Sequence of chain 1.A:
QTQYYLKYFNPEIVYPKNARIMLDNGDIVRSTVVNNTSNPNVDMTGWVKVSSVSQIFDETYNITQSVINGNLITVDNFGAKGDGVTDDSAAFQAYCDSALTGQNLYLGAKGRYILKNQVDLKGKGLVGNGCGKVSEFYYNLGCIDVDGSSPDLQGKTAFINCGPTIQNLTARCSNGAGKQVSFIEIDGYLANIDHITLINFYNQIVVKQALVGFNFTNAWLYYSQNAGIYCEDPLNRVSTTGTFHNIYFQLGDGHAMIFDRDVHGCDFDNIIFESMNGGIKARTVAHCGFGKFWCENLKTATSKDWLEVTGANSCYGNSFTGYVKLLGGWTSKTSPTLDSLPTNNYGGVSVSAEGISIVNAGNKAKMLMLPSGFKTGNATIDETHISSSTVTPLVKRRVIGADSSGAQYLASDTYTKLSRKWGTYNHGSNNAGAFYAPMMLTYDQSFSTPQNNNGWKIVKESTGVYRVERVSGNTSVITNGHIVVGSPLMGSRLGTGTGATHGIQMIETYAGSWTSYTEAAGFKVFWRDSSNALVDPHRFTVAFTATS

Binding-site contacts:
Ligand atom C3 contacts residue GLU467 of chain 1.B at 3.5 Å.
Ligand atom C3 contacts residue ASN484 of chain 1.A at 3.6 Å.
Ligand atom C1 contacts residue ACY1 of chain 1.M at 3.3 Å.
Ligand atom O4 contacts residue TYR487 of chain 1.A at 2.9 Å (h-bond).
Ligand atom C5 contacts residue TYR487 of chain 1.A at 3.6 Å (hydrophobic).
Ligand atom O3 contacts residue ASN484 of chain 1.A at 3.6 Å (h-bond).
Ligand atom N2 contacts residue ACY1 of chain 1.M at 1.3 Å.
Ligand atom O1A contacts residue ALA532 of chain 1.A at 3.0 Å (h-bond).
Ligand atom O1B contacts residue ASN531 of chain 1.A at 3.1 Å (h-bond).
Ligand atom O8 contacts residue HIS458 of chain 1.A at 3.3 Å (h-bond).
Ligand atom C6 contacts residue SER485 of chain 1.A at 3.4 Å.
Ligand atom C4 contacts residue ASN468 of chain 1.B at 3.4 Å.
Ligand atom C4 contacts residue ASN484 of chain 1.A at 3.7 Å.
Ligand atom C2 contacts residue ACY1 of chain 1.I at 2.5 Å.
Ligand atom O4 contacts residue THR455 of chain 1.A at 3.6 Å.
Ligand atom O3 contacts residue ACY1 of chain 1.I at 3.2 Å.
Ligand atom O4 contacts residue ARG454 of chain 1.A at 3.6 Å (salt-bridge).
Ligand atom O4 contacts residue LEU498 of chain 1.B at 3.7 Å.
Ligand atom O1A contacts residue ASN531 of chain 1.A at 3.5 Å.
Ligand atom C2 contacts residue GLU467 of chain 1.B at 3.2 Å.
Ligand atom O4 contacts residue ASN468 of chain 1.B at 2.7 Å (h-bond).
Ligand atom C1 contacts residue ACY1 of chain 1.I at 3.4 Å.
Ligand atom C4 contacts residue TYR487 of chain 1.A at 3.4 Å (hydrophobic).
Ligand atom C3 contacts residue ACY1 of chain 1.M at 3.6 Å.
Ligand atom N2 contacts residue ACY1 of chain 1.I at 1.3 Å.
Ligand atom O3 contacts residue ASN468 of chain 1.B at 3.1 Å (h-bond).
Ligand atom O3 contacts residue ACY1 of chain 1.M at 3.6 Å.
Ligand atom O3 contacts residue ACY1 of chain 1.M at 2.9 Å (h-bond).
Ligand atom O4 contacts residue ASN484 of chain 1.A at 2.7 Å (h-bond).
Ligand atom O4 contacts residue GLY499 of chain 1.B at 3.6 Å (h-bond).
Ligand atom C2 contacts residue ACY1 of chain 1.M at 2.5 Å.
Ligand atom O2 contacts residue GLU467 of chain 1.B at 3.0 Å (salt-bridge).
Ligand atom O3 contacts residue GLU467 of chain 1.B at 2.6 Å (salt-bridge).
Ligand atom O3 contacts residue LEU498 of chain 1.B at 3.6 Å.
Ligand atom C3 contacts residue ACY1 of chain 1.I at 3.6 Å.
Ligand atom C6 contacts residue TYR487 of chain 1.A at 3.3 Å (hydrophobic).
Ligand atom O4 contacts residue LEU498 of chain 1.B at 3.5 Å.
Ligand atom C1 contacts residue ASN531 of chain 1.A at 3.6 Å.
Ligand atom O6 contacts residue SER485 of chain 1.A at 2.7 Å (h-bond).
Ligand atom O5 contacts residue TYR487 of chain 1.A at 3.5 Å (h-bond).

A small-molecule ligand and the protein it binds are described below.
Small molecule (SMILES): CC(=O)N[C@H]([C@@H]1O[C@](OC[C@H]2O[C@@H](OC[C@H]3O[C@@H](O[C@@H]4[C@@H](N)[C@H](O[C@H]5[C@@H](O)[C@@H](CO[C@@H]6O[C@H](CO)[C@@H](O)[C@H](O)[C@H]6O)OC(=O)[C@@H]5O)O[C@H](CO)[C@@H]4O)[C@H](O)[C@@H](O[C@@H]4O[C@H](CO)[C@H](O)[C@H](O[C@@H]5O[C@H](CO)[C@H](O)[C@H](O)[C@H]5O)[C@H]4N)[C@H]3O)[C@H](O)[C@@H](O)[C@@H]2O)(C(=O)O)C[C@H](O)[C@@H]1NC(C)=O)[C@H](C)O

Sequence of chain 1.B:
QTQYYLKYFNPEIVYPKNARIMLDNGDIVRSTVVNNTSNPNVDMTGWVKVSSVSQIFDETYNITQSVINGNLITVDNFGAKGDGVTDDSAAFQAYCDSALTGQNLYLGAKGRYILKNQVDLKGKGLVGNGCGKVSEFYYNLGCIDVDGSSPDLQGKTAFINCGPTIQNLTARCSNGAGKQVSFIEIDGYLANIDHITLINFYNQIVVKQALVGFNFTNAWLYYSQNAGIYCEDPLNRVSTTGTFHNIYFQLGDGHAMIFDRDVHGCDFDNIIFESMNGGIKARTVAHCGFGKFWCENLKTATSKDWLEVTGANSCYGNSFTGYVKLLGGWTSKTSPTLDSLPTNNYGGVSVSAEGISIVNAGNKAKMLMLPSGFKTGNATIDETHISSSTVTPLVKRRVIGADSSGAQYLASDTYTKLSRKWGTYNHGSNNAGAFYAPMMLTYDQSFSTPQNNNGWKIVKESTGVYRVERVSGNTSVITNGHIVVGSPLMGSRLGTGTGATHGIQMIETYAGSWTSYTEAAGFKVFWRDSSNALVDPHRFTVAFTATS